Sequence of chain 2.B:
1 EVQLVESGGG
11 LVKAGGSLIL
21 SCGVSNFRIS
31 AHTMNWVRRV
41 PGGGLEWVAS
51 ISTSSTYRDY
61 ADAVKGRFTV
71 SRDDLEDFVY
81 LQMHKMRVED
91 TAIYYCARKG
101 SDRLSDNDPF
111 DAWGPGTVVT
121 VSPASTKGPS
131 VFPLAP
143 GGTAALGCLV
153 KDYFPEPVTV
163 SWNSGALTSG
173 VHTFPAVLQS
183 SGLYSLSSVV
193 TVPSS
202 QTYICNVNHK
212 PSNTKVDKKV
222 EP

Sequence of chain 2.A:
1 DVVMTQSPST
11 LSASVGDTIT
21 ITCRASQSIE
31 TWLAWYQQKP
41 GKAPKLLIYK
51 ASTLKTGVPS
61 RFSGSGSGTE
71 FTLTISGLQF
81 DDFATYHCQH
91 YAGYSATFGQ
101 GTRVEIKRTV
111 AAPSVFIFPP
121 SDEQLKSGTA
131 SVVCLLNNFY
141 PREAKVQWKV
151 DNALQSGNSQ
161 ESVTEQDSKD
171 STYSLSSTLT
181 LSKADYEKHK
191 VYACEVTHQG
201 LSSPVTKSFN

The protein below binds the small molecule below.
Small molecule (SMILES): OC[C@H]1O[C@H](O[C@@H]2[C@@H](O[C@@H]3[C@@H](O[C@@H]4[C@H](O)[C@@H](O)O[C@H](CO)[C@H]4O)O[C@H](CO)[C@@H](O)[C@@H]3O)O[C@H](CO)[C@@H](O)[C@@H]2O)[C@@H](O)[C@@H](O)[C@@H]1O

Binding-site contacts:
Ligand atom C6 contacts residue GLY93 of chain 2.A at 3.6 Å.
Ligand atom O3 contacts residue ALA31 of chain 2.B at 2.7 Å (h-bond).
Ligand atom O4 contacts residue ASN107 of chain 2.B at 3.3 Å (h-bond).
Ligand atom O4 contacts residue TYR94 of chain 2.A at 3.7 Å.
Ligand atom C1 contacts residue THR33 of chain 2.B at 3.8 Å.
Ligand atom O2 contacts residue LYS99 of chain 2.B at 2.9 Å (salt-bridge).
Ligand atom C2 contacts residue LYS99 of chain 2.B at 3.8 Å.
Ligand atom C3 contacts residue TYR94 of chain 2.A at 3.3 Å (hydrophobic).
Ligand atom O2 contacts residue THR33 of chain 2.B at 2.8 Å (h-bond).
Ligand atom O3 contacts residue LEU104 of chain 2.B at 3.7 Å.
Ligand atom O5 contacts residue THR33 of chain 2.B at 3.1 Å (h-bond).
Ligand atom C6 contacts residue THR33 of chain 2.B at 3.8 Å.
Ligand atom O2 contacts residue HIS32 of chain 2.B at 3.4 Å.
Ligand atom C3 contacts residue SER105 of chain 2.B at 3.4 Å.
Ligand atom O4 contacts residue LYS99 of chain 2.B at 3.6 Å.
Ligand atom C4 contacts residue LYS99 of chain 2.B at 3.9 Å.
Ligand atom O2 contacts residue ALA31 of chain 2.B at 3.3 Å (h-bond).
Ligand atom O5 contacts residue SER105 of chain 2.B at 3.8 Å.
Ligand atom O6 contacts residue ASP106 of chain 2.B at 3.3 Å (salt-bridge).
Ligand atom C2 contacts residue THR33 of chain 2.B at 3.8 Å.
Ligand atom O3 contacts residue ASP108 of chain 2.B at 2.7 Å (salt-bridge).
Ligand atom O6 contacts residue GLY93 of chain 2.A at 2.7 Å (h-bond).
Ligand atom O3 contacts residue GLY100 of chain 2.B at 3.2 Å.
Ligand atom O6 contacts residue SER105 of chain 2.B at 3.4 Å.
Ligand atom C2 contacts residue ALA31 of chain 2.B at 3.4 Å (hydrophobic).
Ligand atom O3 contacts residue TYR94 of chain 2.A at 2.6 Å (h-bond).
Ligand atom C1 contacts residue ALA31 of chain 2.B at 3.2 Å (hydrophobic).
Ligand atom C5 contacts residue SER105 of chain 2.B at 3.7 Å.
Ligand atom O4 contacts residue SER105 of chain 2.B at 2.8 Å (h-bond).
Ligand atom C4 contacts residue SER105 of chain 2.B at 3.5 Å.
Ligand atom O4 contacts residue TYR57 of chain 2.B at 3.9 Å.
Ligand atom O4 contacts residue ASP106 of chain 2.B at 3.4 Å.
Ligand atom O4 contacts residue ASP108 of chain 2.B at 2.9 Å (salt-bridge).
Ligand atom O3 contacts residue LYS99 of chain 2.B at 3.3 Å (salt-bridge).
Ligand atom C3 contacts residue ASP108 of chain 2.B at 3.5 Å.
Ligand atom O6 contacts residue THR33 of chain 2.B at 2.7 Å (h-bond).
Ligand atom O6 contacts residue TYR94 of chain 2.A at 3.7 Å.
Ligand atom O6 contacts residue LYS99 of chain 2.B at 3.5 Å.
Ligand atom C3 contacts residue ALA31 of chain 2.B at 3.7 Å (hydrophobic).
Ligand atom C6 contacts residue ASP106 of chain 2.B at 3.5 Å.